This protein binds this small molecule.
Small molecule (SMILES): NC[C@H](N)C(=O)O

Sequence of chain 1.A:
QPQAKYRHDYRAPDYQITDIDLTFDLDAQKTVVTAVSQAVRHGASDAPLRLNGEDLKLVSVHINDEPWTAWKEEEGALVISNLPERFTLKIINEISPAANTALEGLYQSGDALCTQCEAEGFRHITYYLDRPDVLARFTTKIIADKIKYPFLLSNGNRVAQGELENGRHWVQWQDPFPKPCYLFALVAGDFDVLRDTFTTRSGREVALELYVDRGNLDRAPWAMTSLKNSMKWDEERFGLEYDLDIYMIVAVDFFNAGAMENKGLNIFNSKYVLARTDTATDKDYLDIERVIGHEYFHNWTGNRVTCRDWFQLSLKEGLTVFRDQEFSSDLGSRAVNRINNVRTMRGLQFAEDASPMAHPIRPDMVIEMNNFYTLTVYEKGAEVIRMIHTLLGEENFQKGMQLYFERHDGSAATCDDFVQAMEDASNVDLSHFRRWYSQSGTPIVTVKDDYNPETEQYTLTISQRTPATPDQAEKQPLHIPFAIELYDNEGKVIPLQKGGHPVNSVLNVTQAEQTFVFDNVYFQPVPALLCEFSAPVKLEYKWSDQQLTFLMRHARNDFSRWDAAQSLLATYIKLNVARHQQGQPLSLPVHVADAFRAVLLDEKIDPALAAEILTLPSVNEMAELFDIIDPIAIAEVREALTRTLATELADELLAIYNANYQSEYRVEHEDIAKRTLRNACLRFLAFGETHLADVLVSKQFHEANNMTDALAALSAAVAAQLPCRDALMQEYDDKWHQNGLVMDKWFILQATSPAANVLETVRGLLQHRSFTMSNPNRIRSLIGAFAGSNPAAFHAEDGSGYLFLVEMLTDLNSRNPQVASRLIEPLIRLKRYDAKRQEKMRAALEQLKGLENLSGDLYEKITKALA

Binding-site contacts:
Ligand atom CB contacts residue ZN1 of chain 1.B at 4.2 Å.
Ligand atom O contacts residue HIS294 of chain 1.A at 3.1 Å (h-bond).
Ligand atom NG contacts residue MET260 of chain 1.A at 3.6 Å.
Ligand atom CB contacts residue GLU261 of chain 1.A at 3.5 Å.
Ligand atom CA contacts residue TYR378 of chain 1.A at 2.8 Å (hydrophobic).
Ligand atom OXT contacts residue GLU261 of chain 1.A at 3.0 Å (salt-bridge).
Ligand atom OXT contacts residue ZN1 of chain 1.B at 2.3 Å.
Ligand atom NG contacts residue ZN1 of chain 1.B at 4.1 Å.
Ligand atom NG contacts residue GLU317 of chain 1.A at 3.6 Å.
Ligand atom O contacts residue ZN1 of chain 1.B at 2.1 Å.
Ligand atom CA contacts residue GOL1 of chain 1.S at 3.1 Å.
Ligand atom C contacts residue GLU295 of chain 1.A at 4.2 Å.
Ligand atom OXT contacts residue HIS294 of chain 1.A at 3.5 Å (h-bond).
Ligand atom CB contacts residue TYR378 of chain 1.A at 4.2 Å (hydrophobic).
Ligand atom NG contacts residue GLU261 of chain 1.A at 2.8 Å (salt-bridge).
Ligand atom OXT contacts residue ALA259 of chain 1.A at 3.9 Å.
Ligand atom CB contacts residue GLU118 of chain 1.A at 3.9 Å.
Ligand atom O contacts residue TYR378 of chain 1.A at 2.6 Å (h-bond).
Ligand atom NG contacts residue LYS316 of chain 1.A at 3.7 Å.
Ligand atom C contacts residue GLU261 of chain 1.A at 4.1 Å.
Ligand atom N contacts residue GOL1 of chain 1.S at 2.8 Å (h-bond).
Ligand atom C contacts residue TYR378 of chain 1.A at 3.3 Å (hydrophobic).
Ligand atom C contacts residue HIS298 of chain 1.A at 4.0 Å.
Ligand atom C contacts residue ZN1 of chain 1.B at 2.3 Å.
Ligand atom CA contacts residue ZN1 of chain 1.B at 3.5 Å.
Ligand atom NG contacts residue GOL1 of chain 1.S at 4.0 Å.
Ligand atom OXT contacts residue GLU317 of chain 1.A at 3.8 Å.
Ligand atom CB contacts residue ALA259 of chain 1.A at 3.2 Å (hydrophobic).
Ligand atom O contacts residue GLU317 of chain 1.A at 2.9 Å (salt-bridge).
Ligand atom OXT contacts residue GLU295 of chain 1.A at 3.0 Å (salt-bridge).
Ligand atom N contacts residue TYR378 of chain 1.A at 2.6 Å (h-bond).
Ligand atom CA contacts residue GLU317 of chain 1.A at 3.9 Å.
Ligand atom O contacts residue HIS298 of chain 1.A at 4.2 Å.
Ligand atom CB contacts residue GOL1 of chain 1.S at 3.5 Å.
Ligand atom C contacts residue HIS294 of chain 1.A at 3.6 Å.
Ligand atom OXT contacts residue HIS298 of chain 1.A at 3.4 Å (h-bond).
Ligand atom CB contacts residue MET260 of chain 1.A at 4.0 Å (hydrophobic).
Ligand atom C contacts residue GLU317 of chain 1.A at 3.5 Å.
Ligand atom CA contacts residue ALA259 of chain 1.A at 4.0 Å (hydrophobic).
Ligand atom NG contacts residue GLU118 of chain 1.A at 2.7 Å (salt-bridge).